The protein below binds the small molecule below.
Small molecule (SMILES): Cc1cc(CCCCCOc2c(Cl)cc(C3=NCCO3)cc2Cl)on1

Sequence of chain 47.A:
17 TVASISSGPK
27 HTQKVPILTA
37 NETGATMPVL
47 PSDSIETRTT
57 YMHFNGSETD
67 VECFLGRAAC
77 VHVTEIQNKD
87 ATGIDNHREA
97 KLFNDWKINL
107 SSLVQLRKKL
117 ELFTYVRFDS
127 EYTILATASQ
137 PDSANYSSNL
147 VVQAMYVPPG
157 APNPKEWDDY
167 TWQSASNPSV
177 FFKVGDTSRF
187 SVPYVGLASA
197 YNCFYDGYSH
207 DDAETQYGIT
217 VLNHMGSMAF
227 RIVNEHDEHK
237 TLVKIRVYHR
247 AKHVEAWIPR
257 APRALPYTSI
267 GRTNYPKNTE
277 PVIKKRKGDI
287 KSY

Binding-site contacts:
Ligand atom C1C contacts residue TYR128 of chain 47.A at 3.6 Å (hydrophobic).
Ligand atom N3A contacts residue PRO174 of chain 47.A at 3.3 Å (h-bond).
Ligand atom C31 contacts residue ASN219 of chain 47.A at 3.7 Å.
Ligand atom C4A contacts residue ALA150 of chain 47.A at 3.9 Å (hydrophobic).
Ligand atom CL1 contacts residue LEU25 of chain 47.C at 3.5 Å.
Ligand atom C4A contacts residue VAL176 of chain 47.A at 3.9 Å (hydrophobic).
Ligand atom C5C contacts residue TYR152 of chain 47.A at 3.8 Å (hydrophobic).
Ligand atom O1B contacts residue VAL188 of chain 47.A at 3.8 Å.
Ligand atom C3B contacts residue ALA24 of chain 47.C at 4.0 Å (hydrophobic).
Ligand atom C4B contacts residue PHE186 of chain 47.A at 3.6 Å (hydrophobic).
Ligand atom C5B contacts residue PHE186 of chain 47.A at 3.8 Å (hydrophobic).
Ligand atom C31 contacts residue TYR197 of chain 47.A at 3.6 Å (hydrophobic).
Ligand atom C4A contacts residue PRO174 of chain 47.A at 3.2 Å (hydrophobic).
Ligand atom N3A contacts residue ALA24 of chain 47.C at 3.8 Å.
Ligand atom C2C contacts residue ILE104 of chain 47.A at 3.9 Å (hydrophobic).
Ligand atom CL1 contacts residue VAL188 of chain 47.A at 3.7 Å.
Ligand atom C4 contacts residue TYR197 of chain 47.A at 3.6 Å (hydrophobic).
Ligand atom O1 contacts residue LEU106 of chain 47.A at 3.7 Å.
Ligand atom C5 contacts residue MET221 of chain 47.A at 3.9 Å (hydrophobic).
Ligand atom N2 contacts residue MET221 of chain 47.A at 3.9 Å.
Ligand atom C3C contacts residue ILE104 of chain 47.A at 3.6 Å (hydrophobic).
Ligand atom O1A contacts residue PHE186 of chain 47.A at 3.4 Å.
Ligand atom C2C contacts residue MET221 of chain 47.A at 3.3 Å (hydrophobic).
Ligand atom CL2 contacts residue ILE104 of chain 47.A at 3.4 Å.
Ligand atom C2A contacts residue PHE186 of chain 47.A at 3.6 Å (hydrophobic).
Ligand atom C3B contacts residue TYR152 of chain 47.A at 3.9 Å (hydrophobic).
Ligand atom C4C contacts residue VAL191 of chain 47.A at 3.7 Å (hydrophobic).
Ligand atom C5A contacts residue ALA150 of chain 47.A at 3.4 Å (hydrophobic).
Ligand atom O1 contacts residue MET221 of chain 47.A at 3.4 Å (h-bond).
Ligand atom C4B contacts residue TYR152 of chain 47.A at 3.7 Å (hydrophobic).
Ligand atom C1C contacts residue LEU106 of chain 47.A at 3.9 Å (hydrophobic).
Ligand atom N2 contacts residue ASN219 of chain 47.A at 3.5 Å (h-bond).
Ligand atom C4A contacts residue SER175 of chain 47.A at 3.6 Å.
Ligand atom C3C contacts residue TYR128 of chain 47.A at 3.8 Å (hydrophobic).
Ligand atom CL2 contacts residue TYR128 of chain 47.A at 3.4 Å.
Ligand atom CL2 contacts residue MET224 of chain 47.A at 3.2 Å.
Ligand atom C5 contacts residue LEU106 of chain 47.A at 3.7 Å (hydrophobic).
Ligand atom C5B contacts residue MET224 of chain 47.A at 3.8 Å (hydrophobic).
Ligand atom O1A contacts residue MET224 of chain 47.A at 3.9 Å.
Ligand atom C5A contacts residue VAL176 of chain 47.A at 3.8 Å (hydrophobic).

Sequence of chain 48.C:
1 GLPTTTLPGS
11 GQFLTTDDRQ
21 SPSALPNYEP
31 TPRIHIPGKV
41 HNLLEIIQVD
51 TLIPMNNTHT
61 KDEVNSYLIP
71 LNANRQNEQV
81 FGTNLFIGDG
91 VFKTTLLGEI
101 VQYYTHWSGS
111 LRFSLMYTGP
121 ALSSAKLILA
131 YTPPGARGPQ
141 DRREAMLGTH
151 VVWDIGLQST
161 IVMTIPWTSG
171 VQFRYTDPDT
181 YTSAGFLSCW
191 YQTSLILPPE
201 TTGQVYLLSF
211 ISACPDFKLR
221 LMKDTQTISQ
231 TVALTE

Sequence of chain 47.C:
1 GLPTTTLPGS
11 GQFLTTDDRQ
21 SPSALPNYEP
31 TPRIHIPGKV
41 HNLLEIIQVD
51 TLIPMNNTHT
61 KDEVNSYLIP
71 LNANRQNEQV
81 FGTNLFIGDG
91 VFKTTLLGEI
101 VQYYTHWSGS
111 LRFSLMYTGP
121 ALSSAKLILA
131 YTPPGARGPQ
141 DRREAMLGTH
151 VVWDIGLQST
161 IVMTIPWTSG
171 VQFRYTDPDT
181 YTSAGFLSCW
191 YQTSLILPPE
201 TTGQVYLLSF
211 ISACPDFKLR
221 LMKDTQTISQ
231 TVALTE